Binding-site contacts:
Ligand atom N2 contacts residue ASN115 of chain 1.G at 2.9 Å (h-bond).
Ligand atom O6 contacts residue LEU113 of chain 1.G at 4.1 Å.
Ligand atom C7 contacts residue ASN115 of chain 1.G at 4.0 Å.
Ligand atom O6 contacts residue THR117 of chain 1.G at 3.4 Å (h-bond).
Ligand atom C1 contacts residue ASN115 of chain 1.G at 1.4 Å.
Ligand atom C4 contacts residue LEU113 of chain 1.G at 3.6 Å (hydrophobic).
Ligand atom C5 contacts residue ASN115 of chain 1.G at 3.7 Å.
Ligand atom O5 contacts residue LEU113 of chain 1.G at 3.3 Å.
Ligand atom O5 contacts residue THR117 of chain 1.G at 4.3 Å.
Ligand atom C4 contacts residue ASN115 of chain 1.G at 4.3 Å.
Ligand atom C2 contacts residue LEU113 of chain 1.G at 4.3 Å (hydrophobic).
Ligand atom C1 contacts residue LEU113 of chain 1.G at 4.3 Å (hydrophobic).
Ligand atom C5 contacts residue LEU113 of chain 1.G at 3.7 Å (hydrophobic).
Ligand atom C6 contacts residue LEU113 of chain 1.G at 3.5 Å (hydrophobic).
Ligand atom O5 contacts residue ASN115 of chain 1.G at 2.5 Å (h-bond).
Ligand atom C3 contacts residue ASN115 of chain 1.G at 3.8 Å.
Ligand atom C2 contacts residue ASN115 of chain 1.G at 2.5 Å.

The protein below binds the small molecule below.
Small molecule (SMILES): CC(=O)N[C@@H]1[C@@H](O)[C@H](O)[C@@H](CO)O[C@H]1O

Sequence of chain 1.G:
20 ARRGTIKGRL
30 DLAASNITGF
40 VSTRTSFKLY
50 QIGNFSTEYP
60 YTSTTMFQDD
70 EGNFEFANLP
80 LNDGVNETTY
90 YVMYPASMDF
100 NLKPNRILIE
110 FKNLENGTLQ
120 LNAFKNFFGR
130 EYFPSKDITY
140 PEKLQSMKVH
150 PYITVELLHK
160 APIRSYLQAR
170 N